Sequence of chain 2.B:
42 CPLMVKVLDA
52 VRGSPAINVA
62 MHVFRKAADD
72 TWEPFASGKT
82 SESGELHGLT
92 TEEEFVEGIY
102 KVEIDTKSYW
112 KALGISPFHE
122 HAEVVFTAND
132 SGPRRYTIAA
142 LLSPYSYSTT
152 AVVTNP

Binding-site contacts:
Ligand atom C12 contacts residue LEU142 of chain 1.B at 3.6 Å (hydrophobic).
Ligand atom C7 contacts residue EZE1 of chain 2.F at 0.7 Å.
Ligand atom C4 contacts residue LEU49 of chain 2.B at 3.4 Å (hydrophobic).
Ligand atom C12 contacts residue EZE1 of chain 2.F at 0.2 Å.
Ligand atom C8 contacts residue EZE1 of chain 2.F at 0.4 Å.
Ligand atom C5 contacts residue EZE1 of chain 2.F at 0.5 Å.
Ligand atom O17 contacts residue LEU49 of chain 1.B at 3.5 Å.
Ligand atom C10 contacts residue SER149 of chain 2.B at 3.5 Å.
Ligand atom C5 contacts residue LEU49 of chain 2.B at 3.5 Å (hydrophobic).
Ligand atom C16 contacts residue EZE1 of chain 2.F at 0.1 Å.
Ligand atom C3 contacts residue EZE1 of chain 2.F at 2.0 Å.
Ligand atom O1 contacts residue EZE1 of chain 2.F at 2.8 Å.
Ligand atom O14 contacts residue LEU142 of chain 2.B at 3.8 Å.
Ligand atom C13 contacts residue EZE1 of chain 2.F at 0.3 Å.
Ligand atom C12 contacts residue SER149 of chain 1.B at 3.6 Å.
Ligand atom C9 contacts residue EZE1 of chain 2.F at 0.4 Å.
Ligand atom C2 contacts residue EZE1 of chain 2.F at 1.9 Å.
Ligand atom C6 contacts residue EZE1 of chain 2.F at 1.1 Å.
Ligand atom C4 contacts residue ALA140 of chain 1.B at 3.4 Å (hydrophobic).
Ligand atom O14 contacts residue THR150 of chain 1.B at 3.7 Å.
Ligand atom C15 contacts residue EZE1 of chain 2.F at 0.4 Å.
Ligand atom C12 contacts residue SER149 of chain 2.B at 3.5 Å.
Ligand atom O1 contacts residue LYS47 of chain 2.B at 2.9 Å (salt-bridge).
Ligand atom C18 contacts residue LYS47 of chain 2.B at 3.6 Å.
Ligand atom C2 contacts residue LYS47 of chain 2.B at 3.4 Å.
Ligand atom C5 contacts residue ALA140 of chain 1.B at 3.7 Å (hydrophobic).
Ligand atom O14 contacts residue SER149 of chain 1.B at 2.9 Å (h-bond).
Ligand atom C13 contacts residue SER149 of chain 1.B at 3.7 Å.
Ligand atom C6 contacts residue ALA140 of chain 1.B at 3.4 Å (hydrophobic).
Ligand atom O14 contacts residue EZE1 of chain 2.F at 0.4 Å (h-bond).
Ligand atom O11 contacts residue LEU142 of chain 1.B at 3.5 Å.
Ligand atom O11 contacts residue SER149 of chain 2.B at 2.6 Å (h-bond).
Ligand atom O11 contacts residue EZE1 of chain 2.F at 0.4 Å (h-bond).
Ligand atom O17 contacts residue EZE1 of chain 2.F at 0.5 Å.
Ligand atom C4 contacts residue EZE1 of chain 2.F at 1.1 Å.
Ligand atom C10 contacts residue EZE1 of chain 2.F at 0.3 Å.
Ligand atom C18 contacts residue EZE1 of chain 2.F at 0.6 Å.
Ligand atom O11 contacts residue THR150 of chain 2.B at 3.5 Å (h-bond).
Ligand atom C10 contacts residue LEU142 of chain 1.B at 3.6 Å (hydrophobic).
Ligand atom C6 contacts residue LEU49 of chain 2.B at 3.4 Å (hydrophobic).

Sequence of chain 1.B:
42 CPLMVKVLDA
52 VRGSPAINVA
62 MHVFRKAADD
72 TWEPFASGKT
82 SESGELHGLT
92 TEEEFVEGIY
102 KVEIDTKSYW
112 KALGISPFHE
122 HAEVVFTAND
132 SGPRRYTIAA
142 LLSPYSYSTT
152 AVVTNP

The small molecule below binds the protein below.
Small molecule (SMILES): Oc1cc(O)cc(/C=C/c2ccc(O)cc2O)c1